The small molecule below binds the protein below.
Small molecule (SMILES): CC(=O)N[C@@H]1[C@@H](O)[C@H](O)[C@@H](CO)O[C@H]1O

Binding-site contacts:
Ligand atom C5 contacts residue ASN47 of chain 1.A at 3.7 Å.
Ligand atom N2 contacts residue ASN42 of chain 1.A at 3.9 Å.
Ligand atom O5 contacts residue ASN47 of chain 1.A at 2.4 Å (h-bond).
Ligand atom C1 contacts residue ASN47 of chain 1.A at 1.4 Å.
Ligand atom C1 contacts residue TYR45 of chain 1.A at 4.4 Å (hydrophobic).
Ligand atom C7 contacts residue LEU40 of chain 1.A at 4.2 Å (hydrophobic).
Ligand atom O7 contacts residue SER49 of chain 1.A at 3.4 Å.
Ligand atom N2 contacts residue ASN47 of chain 1.A at 2.9 Å (h-bond).
Ligand atom O5 contacts residue TYR45 of chain 1.A at 4.5 Å.
Ligand atom C8 contacts residue SER49 of chain 1.A at 3.0 Å.
Ligand atom C7 contacts residue SER48 of chain 1.A at 4.4 Å.
Ligand atom C2 contacts residue ASN47 of chain 1.A at 2.5 Å.
Ligand atom O7 contacts residue ASN47 of chain 1.A at 3.2 Å (h-bond).
Ligand atom C5 contacts residue TYR45 of chain 1.A at 4.3 Å (hydrophobic).
Ligand atom O7 contacts residue SER48 of chain 1.A at 3.3 Å.
Ligand atom C8 contacts residue LEU40 of chain 1.A at 3.9 Å (hydrophobic).
Ligand atom C4 contacts residue ASN47 of chain 1.A at 4.2 Å.
Ligand atom C3 contacts residue ASN47 of chain 1.A at 3.8 Å.
Ligand atom C7 contacts residue SER49 of chain 1.A at 3.7 Å.
Ligand atom O7 contacts residue LEU40 of chain 1.A at 3.8 Å.
Ligand atom C7 contacts residue ASN47 of chain 1.A at 3.4 Å.

Sequence of chain 1.A:
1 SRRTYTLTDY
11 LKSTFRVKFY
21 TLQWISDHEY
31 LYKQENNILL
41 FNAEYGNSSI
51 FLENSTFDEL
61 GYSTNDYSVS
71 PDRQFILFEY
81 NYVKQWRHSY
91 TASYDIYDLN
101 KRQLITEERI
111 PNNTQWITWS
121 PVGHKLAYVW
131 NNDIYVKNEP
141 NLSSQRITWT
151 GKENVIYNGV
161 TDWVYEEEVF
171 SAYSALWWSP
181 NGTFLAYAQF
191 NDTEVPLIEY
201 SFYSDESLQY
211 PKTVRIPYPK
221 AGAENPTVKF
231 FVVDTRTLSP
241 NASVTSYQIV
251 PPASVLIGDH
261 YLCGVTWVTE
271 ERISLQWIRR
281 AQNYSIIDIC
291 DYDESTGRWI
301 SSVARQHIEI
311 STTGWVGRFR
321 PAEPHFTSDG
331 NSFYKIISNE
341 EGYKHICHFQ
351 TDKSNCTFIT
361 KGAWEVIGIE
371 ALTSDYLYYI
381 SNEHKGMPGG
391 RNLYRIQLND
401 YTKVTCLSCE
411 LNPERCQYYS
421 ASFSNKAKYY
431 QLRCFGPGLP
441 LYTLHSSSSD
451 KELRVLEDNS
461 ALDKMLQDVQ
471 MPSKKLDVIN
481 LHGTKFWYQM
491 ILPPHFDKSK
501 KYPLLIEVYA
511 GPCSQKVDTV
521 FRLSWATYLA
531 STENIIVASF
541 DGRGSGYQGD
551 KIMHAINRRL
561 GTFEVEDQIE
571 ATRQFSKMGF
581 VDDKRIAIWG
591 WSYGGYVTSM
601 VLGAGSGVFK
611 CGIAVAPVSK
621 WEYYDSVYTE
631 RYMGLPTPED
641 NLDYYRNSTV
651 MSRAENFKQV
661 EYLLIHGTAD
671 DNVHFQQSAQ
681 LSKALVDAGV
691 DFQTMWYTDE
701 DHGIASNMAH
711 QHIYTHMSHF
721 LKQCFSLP